This protein binds this small molecule.
Small molecule (SMILES): Nc1nc2c(ncn2[C@H]2C[C@H](O)[C@@H](CO[P](=O)(O)N[P](=O)(O)OP(=O)(O)O)O2)c(=O)[nH]1

Sequence of chain 1.A:
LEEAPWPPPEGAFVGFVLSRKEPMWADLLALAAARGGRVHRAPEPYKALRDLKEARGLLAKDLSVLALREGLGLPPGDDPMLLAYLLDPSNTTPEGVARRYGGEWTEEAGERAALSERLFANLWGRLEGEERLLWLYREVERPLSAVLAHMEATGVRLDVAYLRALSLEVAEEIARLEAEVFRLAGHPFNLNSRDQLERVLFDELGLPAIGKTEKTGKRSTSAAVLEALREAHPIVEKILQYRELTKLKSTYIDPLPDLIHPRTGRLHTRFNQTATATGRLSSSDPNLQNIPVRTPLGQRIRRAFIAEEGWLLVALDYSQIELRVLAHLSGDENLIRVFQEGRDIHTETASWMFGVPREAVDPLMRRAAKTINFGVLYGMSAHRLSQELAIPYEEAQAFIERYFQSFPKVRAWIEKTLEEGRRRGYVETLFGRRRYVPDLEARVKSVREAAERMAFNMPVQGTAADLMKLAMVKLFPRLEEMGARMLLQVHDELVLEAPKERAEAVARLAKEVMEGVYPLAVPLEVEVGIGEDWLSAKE

Binding-site contacts:
Ligand atom O3B contacts residue HIS348 of chain 1.A at 3.4 Å.
Ligand atom O1A contacts residue MN1 of chain 1.F at 2.2 Å.
Ligand atom O1A contacts residue ASP319 of chain 1.A at 3.3 Å (salt-bridge).
Ligand atom O1A contacts residue MN1 of chain 1.E at 2.2 Å.
Ligand atom O1B contacts residue GLN322 of chain 1.A at 3.4 Å (h-bond).
Ligand atom O2B contacts residue ILE323 of chain 1.A at 3.5 Å (h-bond).
Ligand atom PA contacts residue MN1 of chain 1.F at 3.4 Å.
Ligand atom O4' contacts residue ARG282 of chain 1.A at 3.3 Å (salt-bridge).
Ligand atom O1G contacts residue ARG368 of chain 1.A at 3.1 Å (salt-bridge).
Ligand atom C3' contacts residue PHE376 of chain 1.A at 3.4 Å (hydrophobic).
Ligand atom C5' contacts residue ASP494 of chain 1.A at 3.5 Å.
Ligand atom O1B contacts residue TYR320 of chain 1.A at 3.1 Å (h-bond).
Ligand atom O6 contacts residue ARG369 of chain 1.A at 3.0 Å (salt-bridge).
Ligand atom PB contacts residue MN1 of chain 1.F at 3.2 Å.
Ligand atom PG contacts residue MN1 of chain 1.F at 3.5 Å.
Ligand atom O2B contacts residue HIS348 of chain 1.A at 3.1 Å (h-bond).
Ligand atom O2G contacts residue LYS372 of chain 1.A at 3.0 Å.
Ligand atom O2B contacts residue GLN322 of chain 1.A at 3.3 Å.
Ligand atom O3G contacts residue TYR320 of chain 1.A at 2.9 Å (h-bond).
Ligand atom O2B contacts residue PHE376 of chain 1.A at 3.4 Å.
Ligand atom N3A contacts residue LYS372 of chain 1.A at 3.4 Å.
Ligand atom O2A contacts residue LYS372 of chain 1.A at 3.0 Å (salt-bridge).
Ligand atom O1B contacts residue ASP494 of chain 1.A at 3.0 Å (salt-bridge).
Ligand atom O3' contacts residue ILE323 of chain 1.A at 3.1 Å.
Ligand atom O1B contacts residue ILE323 of chain 1.A at 3.3 Å (h-bond).
Ligand atom O3G contacts residue MN1 of chain 1.F at 2.2 Å.
Ligand atom O3B contacts residue GLN322 of chain 1.A at 3.4 Å (h-bond).
Ligand atom O3' contacts residue GLU324 of chain 1.A at 3.1 Å (salt-bridge).
Ligand atom N3A contacts residue MN1 of chain 1.F at 3.6 Å.
Ligand atom N2 contacts residue TYR380 of chain 1.A at 3.3 Å.
Ligand atom O2G contacts residue ARG368 of chain 1.A at 2.8 Å (salt-bridge).
Ligand atom O1B contacts residue MN1 of chain 1.F at 2.0 Å.
Ligand atom O3' contacts residue PHE376 of chain 1.A at 3.3 Å.
Ligand atom PA contacts residue MN1 of chain 1.E at 3.4 Å.
Ligand atom O1A contacts residue ASP494 of chain 1.A at 2.8 Å (salt-bridge).
Ligand atom O1G contacts residue GLN322 of chain 1.A at 3.3 Å (h-bond).
Ligand atom O3G contacts residue ASP319 of chain 1.A at 3.0 Å (salt-bridge).
Ligand atom C2' contacts residue GLU324 of chain 1.A at 3.5 Å.
Ligand atom C2' contacts residue PHE376 of chain 1.A at 3.4 Å (hydrophobic).
Ligand atom N7 contacts residue ARG369 of chain 1.A at 3.1 Å (salt-bridge).